Sequence of chain 1.B:
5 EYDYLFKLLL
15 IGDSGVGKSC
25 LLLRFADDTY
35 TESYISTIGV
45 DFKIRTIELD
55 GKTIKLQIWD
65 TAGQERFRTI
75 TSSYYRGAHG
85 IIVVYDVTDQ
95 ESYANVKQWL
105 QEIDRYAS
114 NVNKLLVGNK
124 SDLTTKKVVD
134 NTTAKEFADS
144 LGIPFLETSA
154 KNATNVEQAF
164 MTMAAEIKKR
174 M

This protein binds this small molecule.
Small molecule (SMILES): Nc1nc2c(ncn2[C@@H]2O[C@H](CO[P](=O)(O)O[P](=O)(O)NP(=O)(O)O)[C@@H](O)[C@H]2O)c(=O)[nH]1

Binding-site contacts:
Ligand atom O2' contacts residue GLU36 of chain 1.B at 2.6 Å (salt-bridge).
Ligand atom O1A contacts residue CYS24 of chain 1.B at 2.9 Å (h-bond).
Ligand atom N3 contacts residue TYR34 of chain 1.B at 3.3 Å (h-bond).
Ligand atom C5' contacts residue GLY19 of chain 1.B at 3.6 Å.
Ligand atom O6 contacts residue SER152 of chain 1.B at 3.4 Å.
Ligand atom N1 contacts residue LYS154 of chain 1.B at 3.5 Å.
Ligand atom O1B contacts residue LYS22 of chain 1.B at 2.8 Å (salt-bridge).
Ligand atom C4 contacts residue TYR34 of chain 1.B at 3.3 Å (hydrophobic).
Ligand atom O1A contacts residue GLY21 of chain 1.B at 3.1 Å.
Ligand atom O6 contacts residue ASN122 of chain 1.B at 3.4 Å (h-bond).
Ligand atom C2' contacts residue TYR34 of chain 1.B at 3.5 Å (hydrophobic).
Ligand atom O1G contacts residue LYS22 of chain 1.B at 2.6 Å (salt-bridge).
Ligand atom O1G contacts residue SER18 of chain 1.B at 3.5 Å.
Ligand atom C6 contacts residue ASP125 of chain 1.B at 3.5 Å.
Ligand atom PB contacts residue MG1 of chain 1.H at 3.3 Å.
Ligand atom O6 contacts residue ASP125 of chain 1.B at 3.5 Å (salt-bridge).
Ligand atom O1G contacts residue GLY67 of chain 1.B at 2.8 Å (h-bond).
Ligand atom O1B contacts residue GLY21 of chain 1.B at 3.1 Å (h-bond).
Ligand atom O6 contacts residue LYS154 of chain 1.B at 3.1 Å (salt-bridge).
Ligand atom O1A contacts residue LYS22 of chain 1.B at 3.5 Å (salt-bridge).
Ligand atom C2' contacts residue GLU36 of chain 1.B at 3.2 Å.
Ligand atom O4' contacts residue LYS123 of chain 1.B at 3.4 Å (salt-bridge).
Ligand atom O3A contacts residue GLY21 of chain 1.B at 3.2 Å (h-bond).
Ligand atom N2 contacts residue ASP125 of chain 1.B at 3.0 Å (salt-bridge).
Ligand atom O2B contacts residue SER23 of chain 1.B at 2.9 Å (h-bond).
Ligand atom N2 contacts residue LEU126 of chain 1.B at 3.5 Å.
Ligand atom N1 contacts residue ASP125 of chain 1.B at 2.8 Å (salt-bridge).
Ligand atom O2G contacts residue MG1 of chain 1.H at 2.0 Å.
Ligand atom PB contacts residue LYS22 of chain 1.B at 3.6 Å.
Ligand atom N7 contacts residue ASN122 of chain 1.B at 3.1 Å (h-bond).
Ligand atom O3G contacts residue SER18 of chain 1.B at 2.6 Å (h-bond).
Ligand atom PG contacts residue MG1 of chain 1.H at 3.2 Å.
Ligand atom N3B contacts residue MG1 of chain 1.H at 3.5 Å.
Ligand atom O1A contacts residue SER23 of chain 1.B at 3.2 Å (h-bond).
Ligand atom N3B contacts residue GLY19 of chain 1.B at 3.0 Å (h-bond).
Ligand atom O6 contacts residue ALA153 of chain 1.B at 2.9 Å (h-bond).
Ligand atom O2G contacts residue THR41 of chain 1.B at 3.0 Å (h-bond).
Ligand atom O2B contacts residue MG1 of chain 1.H at 2.1 Å.
Ligand atom N9 contacts residue TYR34 of chain 1.B at 3.6 Å (h-bond).
Ligand atom O1B contacts residue VAL20 of chain 1.B at 3.4 Å (h-bond).